Binding-site contacts:
Ligand atom O4 contacts residue SER198 of chain 1.A at 2.4 Å (h-bond).
Ligand atom O1 contacts residue GOL1 of chain 1.P at 4.1 Å.
Ligand atom P contacts residue GOL1 of chain 1.P at 4.4 Å.
Ligand atom C11 contacts residue ALA199 of chain 1.A at 4.5 Å (hydrophobic).
Ligand atom O2 contacts residue ALA199 of chain 1.A at 4.4 Å.
Ligand atom P contacts residue SER198 of chain 1.A at 1.5 Å.
Ligand atom C12 contacts residue GLY117 of chain 1.A at 4.2 Å.
Ligand atom C12 contacts residue VAL288 of chain 1.A at 4.2 Å (hydrophobic).
Ligand atom C11 contacts residue SER198 of chain 1.A at 3.4 Å.
Ligand atom C11 contacts residue PHE398 of chain 1.A at 4.5 Å (hydrophobic).
Ligand atom O4 contacts residue HIS438 of chain 1.A at 2.8 Å (h-bond).
Ligand atom O2 contacts residue PHE398 of chain 1.A at 4.0 Å.
Ligand atom P contacts residue ALA199 of chain 1.A at 3.6 Å.
Ligand atom O1 contacts residue GLY116 of chain 1.A at 2.9 Å (h-bond).
Ligand atom O2 contacts residue HIS438 of chain 1.A at 4.2 Å.
Ligand atom P contacts residue GLY116 of chain 1.A at 4.1 Å.
Ligand atom P contacts residue HIS438 of chain 1.A at 3.6 Å.
Ligand atom C12 contacts residue LEU286 of chain 1.A at 3.9 Å (hydrophobic).
Ligand atom O1 contacts residue ALA199 of chain 1.A at 2.9 Å (h-bond).
Ligand atom O1 contacts residue SER198 of chain 1.A at 2.5 Å (h-bond).
Ligand atom O4 contacts residue GLY117 of chain 1.A at 4.4 Å.
Ligand atom O4 contacts residue GOL1 of chain 1.P at 3.4 Å (h-bond).
Ligand atom C11 contacts residue TRP231 of chain 1.A at 3.5 Å (hydrophobic).
Ligand atom P contacts residue GLY117 of chain 1.A at 3.8 Å.
Ligand atom O2 contacts residue GLY117 of chain 1.A at 4.2 Å.
Ligand atom C11 contacts residue GLY117 of chain 1.A at 3.7 Å.
Ligand atom C12 contacts residue TRP231 of chain 1.A at 3.7 Å (hydrophobic).
Ligand atom O4 contacts residue GLY116 of chain 1.A at 4.4 Å.
Ligand atom O1 contacts residue GLY115 of chain 1.A at 3.8 Å.
Ligand atom O1 contacts residue GLY117 of chain 1.A at 2.7 Å (h-bond).
Ligand atom O2 contacts residue SER198 of chain 1.A at 2.4 Å (h-bond).

The small molecule below binds the protein below.
Small molecule (SMILES): CCOP(=O)(O)O

Sequence of chain 1.A:
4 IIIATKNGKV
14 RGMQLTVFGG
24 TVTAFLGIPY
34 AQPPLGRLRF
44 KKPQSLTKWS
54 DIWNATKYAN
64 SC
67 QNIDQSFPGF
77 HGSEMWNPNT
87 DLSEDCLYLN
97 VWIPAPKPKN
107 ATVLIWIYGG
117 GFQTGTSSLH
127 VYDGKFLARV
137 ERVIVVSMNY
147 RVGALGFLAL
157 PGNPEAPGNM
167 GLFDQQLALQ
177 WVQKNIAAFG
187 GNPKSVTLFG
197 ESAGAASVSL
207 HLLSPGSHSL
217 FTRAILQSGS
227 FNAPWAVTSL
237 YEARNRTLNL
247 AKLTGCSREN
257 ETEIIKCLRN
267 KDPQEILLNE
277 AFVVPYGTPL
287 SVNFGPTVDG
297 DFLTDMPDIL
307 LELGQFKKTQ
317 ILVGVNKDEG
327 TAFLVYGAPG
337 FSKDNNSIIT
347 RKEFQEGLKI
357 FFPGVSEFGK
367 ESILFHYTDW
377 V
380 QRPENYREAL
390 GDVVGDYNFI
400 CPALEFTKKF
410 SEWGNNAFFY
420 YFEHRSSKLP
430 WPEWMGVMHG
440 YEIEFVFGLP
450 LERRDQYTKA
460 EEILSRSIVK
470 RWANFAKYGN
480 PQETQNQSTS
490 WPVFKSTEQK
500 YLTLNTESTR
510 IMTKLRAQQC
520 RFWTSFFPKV